A protein and the small-molecule ligand that binds it are described below.
Small molecule (SMILES): N[C@H](CC(=O)O)C(=O)O

Sequence of chain 1.A:
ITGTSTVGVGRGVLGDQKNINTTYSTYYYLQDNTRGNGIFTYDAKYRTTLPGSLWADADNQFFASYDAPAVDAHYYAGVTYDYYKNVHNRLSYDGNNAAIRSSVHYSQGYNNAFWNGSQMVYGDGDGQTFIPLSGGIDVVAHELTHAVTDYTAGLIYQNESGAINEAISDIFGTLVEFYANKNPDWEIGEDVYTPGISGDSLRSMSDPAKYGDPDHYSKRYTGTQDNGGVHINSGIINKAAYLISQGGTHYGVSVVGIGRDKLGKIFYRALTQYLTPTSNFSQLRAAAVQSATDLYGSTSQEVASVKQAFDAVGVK

Binding-site contacts:
Ligand atom CG contacts residue GLU166 of chain 1.A at 3.7 Å.
Ligand atom CB contacts residue ALA113 of chain 1.A at 3.8 Å (hydrophobic).
Ligand atom CA contacts residue ALA113 of chain 1.A at 3.8 Å (hydrophobic).
Ligand atom CG contacts residue ALA113 of chain 1.A at 4.1 Å (hydrophobic).
Ligand atom OD1 contacts residue GLU143 of chain 1.A at 2.8 Å (salt-bridge).
Ligand atom CB contacts residue HIS231 of chain 1.A at 4.1 Å.
Ligand atom OXT contacts residue ASN112 of chain 1.A at 3.9 Å.
Ligand atom OD2 contacts residue HIS231 of chain 1.A at 2.8 Å (h-bond).
Ligand atom O contacts residue ALA113 of chain 1.A at 4.0 Å.
Ligand atom OD1 contacts residue HIS142 of chain 1.A at 3.5 Å (h-bond).
Ligand atom OD1 contacts residue HIS146 of chain 1.A at 3.2 Å (h-bond).
Ligand atom CG contacts residue GLU143 of chain 1.A at 3.7 Å.
Ligand atom OD2 contacts residue HIS142 of chain 1.A at 3.7 Å.
Ligand atom CA contacts residue HIS231 of chain 1.A at 4.0 Å.
Ligand atom CG contacts residue HIS142 of chain 1.A at 4.0 Å.
Ligand atom N contacts residue PHQ1 of chain 1.G at 1.3 Å.
Ligand atom OXT contacts residue HIS231 of chain 1.A at 4.1 Å.
Ligand atom OD2 contacts residue GLU166 of chain 1.A at 2.9 Å (salt-bridge).
Ligand atom CA contacts residue PHQ1 of chain 1.G at 2.5 Å.
Ligand atom OD1 contacts residue GLU166 of chain 1.A at 4.0 Å.
Ligand atom O contacts residue ASN112 of chain 1.A at 3.6 Å.
Ligand atom C contacts residue ASN112 of chain 1.A at 3.6 Å.
Ligand atom OD1 contacts residue ZN1 of chain 1.F at 2.5 Å.
Ligand atom CB contacts residue TYR157 of chain 1.A at 4.0 Å (hydrophobic).
Ligand atom CB contacts residue PHQ1 of chain 1.G at 3.6 Å.
Ligand atom CG contacts residue ZN1 of chain 1.F at 2.7 Å.
Ligand atom CG contacts residue HIS146 of chain 1.A at 3.8 Å.
Ligand atom OD2 contacts residue PHQ1 of chain 1.G at 4.1 Å.
Ligand atom OXT contacts residue PHQ1 of chain 1.G at 4.0 Å.
Ligand atom N contacts residue ASN112 of chain 1.A at 3.8 Å.
Ligand atom OD1 contacts residue ALA113 of chain 1.A at 3.9 Å.
Ligand atom OD2 contacts residue ZN1 of chain 1.F at 2.3 Å.
Ligand atom CG contacts residue TYR157 of chain 1.A at 3.8 Å (hydrophobic).
Ligand atom O contacts residue PHQ1 of chain 1.G at 3.9 Å.
Ligand atom C contacts residue PHQ1 of chain 1.G at 3.4 Å.
Ligand atom CG contacts residue PHQ1 of chain 1.G at 3.9 Å.
Ligand atom OD2 contacts residue HIS146 of chain 1.A at 4.0 Å.
Ligand atom CG contacts residue HIS231 of chain 1.A at 3.9 Å.
Ligand atom N contacts residue ALA113 of chain 1.A at 2.8 Å (h-bond).
Ligand atom OD2 contacts residue TYR157 of chain 1.A at 3.3 Å (h-bond).